Binding-site contacts:
Ligand atom NH2 contacts residue TYR194 of chain 1.B at 3.8 Å.
Ligand atom N contacts residue THR88 of chain 1.B at 2.8 Å (h-bond).
Ligand atom CB contacts residue THR88 of chain 1.B at 3.3 Å.
Ligand atom CG contacts residue THR88 of chain 1.B at 3.7 Å.
Ligand atom CG contacts residue HIS191 of chain 1.B at 3.5 Å.
Ligand atom NE contacts residue TYR194 of chain 1.B at 3.5 Å (h-bond).
Ligand atom CD contacts residue HIS191 of chain 1.B at 3.5 Å.
Ligand atom CA contacts residue GLU86 of chain 1.B at 3.4 Å.
Ligand atom NE contacts residue GLU86 of chain 1.B at 3.0 Å (salt-bridge).
Ligand atom O contacts residue THR88 of chain 1.B at 3.9 Å.
Ligand atom CZ contacts residue GLU86 of chain 1.B at 3.8 Å.
Ligand atom CA contacts residue THR88 of chain 1.B at 3.6 Å.
Ligand atom N contacts residue GLU86 of chain 1.B at 2.7 Å (salt-bridge).
Ligand atom NH1 contacts residue TYR194 of chain 1.B at 3.6 Å.
Ligand atom NH2 contacts residue PHE316 of chain 1.B at 3.5 Å.
Ligand atom NE contacts residue ARG173 of chain 1.B at 3.4 Å (salt-bridge).
Ligand atom NH1 contacts residue ASP193 of chain 1.B at 2.9 Å (salt-bridge).
Ligand atom CD contacts residue OGA1 of chain 1.J at 3.4 Å.
Ligand atom C contacts residue ARG318 of chain 1.B at 3.7 Å.
Ligand atom CA contacts residue TYR194 of chain 1.B at 3.2 Å (hydrophobic).
Ligand atom NH2 contacts residue GLU86 of chain 1.B at 3.8 Å.
Ligand atom CA contacts residue CYS319 of chain 1.B at 3.4 Å (hydrophobic).
Ligand atom CD contacts residue ARG173 of chain 1.B at 3.7 Å.
Ligand atom CZ contacts residue ARG173 of chain 1.B at 3.5 Å.
Ligand atom OXT contacts residue TYR194 of chain 1.B at 2.7 Å (h-bond).
Ligand atom CG contacts residue GLU86 of chain 1.B at 3.6 Å.
Ligand atom N contacts residue VAL87 of chain 1.B at 3.0 Å (h-bond).
Ligand atom CD contacts residue ASP193 of chain 1.B at 3.5 Å.
Ligand atom NH2 contacts residue ARG173 of chain 1.B at 3.5 Å (salt-bridge).
Ligand atom N contacts residue CYS319 of chain 1.B at 3.3 Å (h-bond).
Ligand atom C contacts residue CYS319 of chain 1.B at 3.7 Å (hydrophobic).
Ligand atom OXT contacts residue ARG318 of chain 1.B at 2.9 Å (salt-bridge).
Ligand atom CB contacts residue HIS191 of chain 1.B at 3.5 Å.
Ligand atom NH1 contacts residue ARG173 of chain 1.B at 3.6 Å.
Ligand atom C contacts residue TYR194 of chain 1.B at 3.2 Å (hydrophobic).
Ligand atom O contacts residue VAL87 of chain 1.B at 3.5 Å (h-bond).
Ligand atom NH2 contacts residue CYS319 of chain 1.B at 3.7 Å.
Ligand atom CZ contacts residue TYR194 of chain 1.B at 3.4 Å (hydrophobic).
Ligand atom O contacts residue ARG318 of chain 1.B at 3.3 Å (salt-bridge).
Ligand atom CD contacts residue GLU86 of chain 1.B at 3.8 Å.

A protein and the small-molecule ligand that binds it are described below.
Small molecule (SMILES): NC(=[NH2+])NCCC[C@H](N)C(=O)O

Sequence of chain 1.B:
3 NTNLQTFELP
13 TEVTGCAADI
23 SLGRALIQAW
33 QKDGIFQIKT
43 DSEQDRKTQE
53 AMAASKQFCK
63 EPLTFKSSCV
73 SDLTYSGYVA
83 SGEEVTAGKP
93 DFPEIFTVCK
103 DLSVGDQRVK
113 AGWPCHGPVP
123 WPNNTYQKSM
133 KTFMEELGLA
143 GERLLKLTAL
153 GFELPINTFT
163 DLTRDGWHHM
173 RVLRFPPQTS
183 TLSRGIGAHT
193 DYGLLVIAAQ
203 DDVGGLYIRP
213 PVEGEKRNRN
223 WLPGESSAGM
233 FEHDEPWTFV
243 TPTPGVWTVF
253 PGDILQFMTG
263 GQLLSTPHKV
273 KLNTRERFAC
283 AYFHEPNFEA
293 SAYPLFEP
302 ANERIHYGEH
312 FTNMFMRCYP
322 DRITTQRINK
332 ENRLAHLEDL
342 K